A small-molecule ligand and the protein it binds are described below.
Small molecule (SMILES): OC[C@H]1O[C@@H](O[C@H]2[C@H](O)[C@@H](O)[C@H](O[C@H]3[C@H](O)[C@@H](O)[C@H](O[C@H]4[C@H](O)[C@@H](O)[C@H](O[C@H]5[C@H](O)[C@@H](O)[C@H](O)O[C@@H]5CO)O[C@@H]4CO)O[C@@H]3CO)O[C@@H]2CO)[C@H](O)[C@@H](O)[C@@H]1O

Binding-site contacts:
Ligand atom O2 contacts residue ASP95 of chain 1.D at 4.0 Å.
Ligand atom O6 contacts residue TRP75 of chain 1.D at 3.5 Å.
Ligand atom O3 contacts residue ALA93 of chain 1.D at 3.6 Å.
Ligand atom C3 contacts residue ALA93 of chain 1.D at 3.9 Å (hydrophobic).
Ligand atom C2 contacts residue GLY148 of chain 1.D at 3.6 Å.
Ligand atom O5 contacts residue ALA93 of chain 1.D at 3.7 Å.
Ligand atom C2 contacts residue GLN34 of chain 1.D at 3.4 Å.
Ligand atom O2 contacts residue ASP222 of chain 1.D at 3.1 Å (salt-bridge).
Ligand atom C6 contacts residue PHE149 of chain 1.D at 3.6 Å (hydrophobic).
Ligand atom C2 contacts residue ASP89 of chain 1.D at 3.9 Å.
Ligand atom O2 contacts residue ASP89 of chain 1.D at 3.4 Å (salt-bridge).
Ligand atom O2 contacts residue TYR161 of chain 1.D at 2.6 Å (h-bond).
Ligand atom O3 contacts residue GLN34 of chain 1.D at 3.5 Å.
Ligand atom C3 contacts residue ASP95 of chain 1.D at 3.5 Å.
Ligand atom O6 contacts residue ARG156 of chain 1.D at 3.5 Å (salt-bridge).
Ligand atom C2 contacts residue TYR161 of chain 1.D at 3.5 Å (hydrophobic).
Ligand atom O6 contacts residue SER92 of chain 1.D at 2.5 Å (h-bond).
Ligand atom O4 contacts residue TYR161 of chain 1.D at 3.2 Å (h-bond).
Ligand atom C2 contacts residue ASN91 of chain 1.D at 3.4 Å.
Ligand atom C6 contacts residue SER92 of chain 1.D at 3.7 Å.
Ligand atom C1 contacts residue TRP75 of chain 1.D at 3.9 Å (hydrophobic).
Ligand atom O1 contacts residue GLN34 of chain 1.D at 2.6 Å (h-bond).
Ligand atom O2 contacts residue ASN91 of chain 1.D at 2.5 Å (h-bond).
Ligand atom O4 contacts residue GLY148 of chain 1.D at 3.3 Å.
Ligand atom C3 contacts residue ASN91 of chain 1.D at 3.4 Å.
Ligand atom O6 contacts residue THR32 of chain 1.D at 3.7 Å.
Ligand atom C5 contacts residue TRP75 of chain 1.D at 3.4 Å (hydrophobic).
Ligand atom C4 contacts residue TYR161 of chain 1.D at 4.0 Å (hydrophobic).
Ligand atom C2 contacts residue ASP95 of chain 1.D at 3.2 Å.
Ligand atom C1 contacts residue GLN34 of chain 1.D at 3.2 Å.
Ligand atom O6 contacts residue GLN34 of chain 1.D at 3.9 Å.
Ligand atom C6 contacts residue TRP75 of chain 1.D at 3.1 Å (hydrophobic).
Ligand atom C4 contacts residue PHE149 of chain 1.D at 4.0 Å (hydrophobic).
Ligand atom O4 contacts residue TRP75 of chain 1.D at 4.0 Å.
Ligand atom O2 contacts residue GLY148 of chain 1.D at 2.6 Å (h-bond).
Ligand atom O6 contacts residue ALA93 of chain 1.D at 3.1 Å (h-bond).
Ligand atom O3 contacts residue ASP95 of chain 1.D at 3.0 Å (salt-bridge).
Ligand atom C4 contacts residue TRP75 of chain 1.D at 3.7 Å (hydrophobic).
Ligand atom C3 contacts residue TYR161 of chain 1.D at 3.4 Å (hydrophobic).
Ligand atom O3 contacts residue ASN91 of chain 1.D at 3.6 Å.

Sequence of chain 1.D:
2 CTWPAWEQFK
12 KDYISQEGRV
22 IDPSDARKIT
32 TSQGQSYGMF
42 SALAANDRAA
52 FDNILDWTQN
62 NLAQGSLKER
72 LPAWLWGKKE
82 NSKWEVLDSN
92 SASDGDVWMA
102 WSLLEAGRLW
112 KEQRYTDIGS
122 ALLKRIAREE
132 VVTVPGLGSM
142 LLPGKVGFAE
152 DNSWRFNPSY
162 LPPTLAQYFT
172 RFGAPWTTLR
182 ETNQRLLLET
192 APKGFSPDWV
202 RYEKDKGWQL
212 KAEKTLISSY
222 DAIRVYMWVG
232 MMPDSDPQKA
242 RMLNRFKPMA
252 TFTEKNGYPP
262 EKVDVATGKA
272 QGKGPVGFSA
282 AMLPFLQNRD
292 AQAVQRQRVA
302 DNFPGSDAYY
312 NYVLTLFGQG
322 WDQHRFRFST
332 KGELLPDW